Binding-site contacts:
Ligand atom C7 contacts residue ASN165 of chain 1.B at 3.9 Å.
Ligand atom O5 contacts residue ASN165 of chain 1.B at 2.5 Å (h-bond).
Ligand atom C2 contacts residue ASN165 of chain 1.B at 2.6 Å.
Ligand atom C4 contacts residue ASN165 of chain 1.B at 4.3 Å.
Ligand atom N2 contacts residue ASN165 of chain 1.B at 3.0 Å (h-bond).
Ligand atom C1 contacts residue ASN165 of chain 1.B at 1.5 Å.
Ligand atom O7 contacts residue ASN165 of chain 1.B at 4.4 Å.
Ligand atom C5 contacts residue ASN165 of chain 1.B at 3.8 Å.
Ligand atom C8 contacts residue ASN164 of chain 1.B at 3.4 Å.
Ligand atom C3 contacts residue ASN165 of chain 1.B at 3.9 Å.

A small-molecule ligand and the protein it binds are described below.
Small molecule (SMILES): CC(=O)N[C@@H]1[C@@H](O)[C@H](O)[C@@H](CO)O[C@H]1O

Sequence of chain 1.B:
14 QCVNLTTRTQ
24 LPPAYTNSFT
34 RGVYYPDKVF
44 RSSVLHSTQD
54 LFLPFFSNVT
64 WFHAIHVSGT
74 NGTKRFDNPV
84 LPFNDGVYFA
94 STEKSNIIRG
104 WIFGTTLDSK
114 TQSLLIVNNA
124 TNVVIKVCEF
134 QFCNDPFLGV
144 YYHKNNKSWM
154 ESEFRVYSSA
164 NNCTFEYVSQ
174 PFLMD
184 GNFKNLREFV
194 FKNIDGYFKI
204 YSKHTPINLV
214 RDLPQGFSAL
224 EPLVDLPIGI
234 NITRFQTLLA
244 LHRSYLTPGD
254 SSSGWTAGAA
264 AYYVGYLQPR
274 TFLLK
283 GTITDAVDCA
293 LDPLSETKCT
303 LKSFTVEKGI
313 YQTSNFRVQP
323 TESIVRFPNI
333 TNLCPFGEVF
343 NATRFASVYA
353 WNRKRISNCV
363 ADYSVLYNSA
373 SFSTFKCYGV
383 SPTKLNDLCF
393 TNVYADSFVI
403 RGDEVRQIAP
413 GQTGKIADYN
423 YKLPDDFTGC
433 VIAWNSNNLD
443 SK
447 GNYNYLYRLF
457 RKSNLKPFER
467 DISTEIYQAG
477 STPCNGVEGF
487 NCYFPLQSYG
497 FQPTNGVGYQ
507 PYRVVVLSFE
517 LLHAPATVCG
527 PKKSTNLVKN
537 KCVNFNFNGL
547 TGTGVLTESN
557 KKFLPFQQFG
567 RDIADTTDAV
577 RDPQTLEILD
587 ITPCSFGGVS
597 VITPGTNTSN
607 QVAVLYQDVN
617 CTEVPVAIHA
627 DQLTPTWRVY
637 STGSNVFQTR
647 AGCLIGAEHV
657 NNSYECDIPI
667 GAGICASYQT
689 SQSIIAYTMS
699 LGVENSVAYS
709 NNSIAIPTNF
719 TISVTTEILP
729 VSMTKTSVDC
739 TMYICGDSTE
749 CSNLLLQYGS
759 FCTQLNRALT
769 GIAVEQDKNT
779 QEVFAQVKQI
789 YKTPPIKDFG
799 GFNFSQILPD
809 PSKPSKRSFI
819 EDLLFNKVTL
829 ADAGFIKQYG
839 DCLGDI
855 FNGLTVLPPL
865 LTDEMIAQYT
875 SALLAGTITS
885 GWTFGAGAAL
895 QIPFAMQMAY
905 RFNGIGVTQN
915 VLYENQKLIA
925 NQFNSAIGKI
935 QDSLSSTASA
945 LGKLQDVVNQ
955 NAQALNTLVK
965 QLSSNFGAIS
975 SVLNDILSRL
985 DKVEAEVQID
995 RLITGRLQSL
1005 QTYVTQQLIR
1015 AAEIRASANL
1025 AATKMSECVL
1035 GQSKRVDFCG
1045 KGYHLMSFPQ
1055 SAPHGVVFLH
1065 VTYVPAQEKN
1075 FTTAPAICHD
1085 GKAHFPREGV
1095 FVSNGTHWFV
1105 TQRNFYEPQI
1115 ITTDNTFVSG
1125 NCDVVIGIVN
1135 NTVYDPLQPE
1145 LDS